Sequence of chain 1.L:
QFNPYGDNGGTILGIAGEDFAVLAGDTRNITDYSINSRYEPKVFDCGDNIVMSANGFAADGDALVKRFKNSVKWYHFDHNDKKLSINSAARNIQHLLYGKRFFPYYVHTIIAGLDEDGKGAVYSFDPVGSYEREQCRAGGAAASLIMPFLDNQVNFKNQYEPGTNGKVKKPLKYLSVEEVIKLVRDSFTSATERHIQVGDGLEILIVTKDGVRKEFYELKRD

The protein below binds the small molecule below.
Small molecule (SMILES): CC(C)CCCCCCCCCC(=O)N[C@H](C(=O)N[C@H]1C[C@@H](O)CCNC(=O)CC[C@H](C)NC1=O)[C@@H](C)O

Binding-site contacts:
Ligand atom C10 contacts residue TYR106 of chain 1.L at 4.1 Å (hydrophobic).
Ligand atom C5 contacts residue PRO127 of chain 1.L at 4.0 Å (hydrophobic).
Ligand atom C3 contacts residue PRO127 of chain 1.L at 3.8 Å (hydrophobic).
Ligand atom C24 contacts residue THR1 of chain 1.K at 3.5 Å.
Ligand atom C29 contacts residue GLY47 of chain 1.K at 3.8 Å.
Ligand atom C34 contacts residue ASP126 of chain 1.L at 3.7 Å.
Ligand atom C27 contacts residue THR1 of chain 1.K at 1.4 Å.
Ligand atom C8 contacts residue TYR106 of chain 1.L at 3.8 Å (hydrophobic).
Ligand atom C17 contacts residue GLY47 of chain 1.K at 3.4 Å.
Ligand atom C7 contacts residue TYR106 of chain 1.L at 3.2 Å (hydrophobic).
Ligand atom C18 contacts residue GLY47 of chain 1.K at 3.9 Å.
Ligand atom C29 contacts residue LYS33 of chain 1.K at 3.7 Å.
Ligand atom C19 contacts residue GLY47 of chain 1.K at 3.4 Å.
Ligand atom C40 contacts residue TYR5 of chain 1.L at 4.0 Å (hydrophobic).
Ligand atom C29 contacts residue THR1 of chain 1.K at 2.8 Å.
Ligand atom C31 contacts residue GLY47 of chain 1.K at 3.4 Å.
Ligand atom O32 contacts residue ALA20 of chain 1.K at 3.8 Å.
Ligand atom N30 contacts residue THR1 of chain 1.K at 3.5 Å (h-bond).
Ligand atom C19 contacts residue GLY48 of chain 1.K at 4.2 Å.
Ligand atom O33 contacts residue GLY48 of chain 1.K at 4.0 Å.
Ligand atom O32 contacts residue THR21 of chain 1.K at 4.1 Å.
Ligand atom N30 contacts residue GLY47 of chain 1.K at 2.8 Å (h-bond).
Ligand atom C29 contacts residue MET45 of chain 1.K at 4.1 Å (hydrophobic).
Ligand atom N16 contacts residue THR21 of chain 1.K at 3.7 Å.
Ligand atom N13 contacts residue ASP126 of chain 1.L at 3.2 Å (salt-bridge).
Ligand atom O25 contacts residue GLY47 of chain 1.K at 3.4 Å (h-bond).
Ligand atom C21 contacts residue GLY47 of chain 1.K at 3.9 Å.
Ligand atom O35 contacts residue ASP126 of chain 1.L at 2.3 Å (salt-bridge).
Ligand atom O35 contacts residue SER130 of chain 1.L at 3.6 Å.
Ligand atom C1 contacts residue ASP126 of chain 1.L at 3.5 Å.
Ligand atom O35 contacts residue ALA49 of chain 1.K at 4.0 Å.
Ligand atom C11 contacts residue TYR5 of chain 1.L at 3.9 Å (hydrophobic).
Ligand atom C12 contacts residue ASP126 of chain 1.L at 3.9 Å.
Ligand atom C9 contacts residue TYR5 of chain 1.L at 4.0 Å (hydrophobic).
Ligand atom C28 contacts residue GLY47 of chain 1.K at 3.8 Å.
Ligand atom O25 contacts residue THR1 of chain 1.K at 3.9 Å.
Ligand atom O33 contacts residue ALA49 of chain 1.K at 3.3 Å (h-bond).
Ligand atom C28 contacts residue THR1 of chain 1.K at 2.3 Å.
Ligand atom C26 contacts residue THR1 of chain 1.K at 2.2 Å.
Ligand atom C9 contacts residue TYR106 of chain 1.L at 3.1 Å (hydrophobic).

Sequence of chain 1.K:
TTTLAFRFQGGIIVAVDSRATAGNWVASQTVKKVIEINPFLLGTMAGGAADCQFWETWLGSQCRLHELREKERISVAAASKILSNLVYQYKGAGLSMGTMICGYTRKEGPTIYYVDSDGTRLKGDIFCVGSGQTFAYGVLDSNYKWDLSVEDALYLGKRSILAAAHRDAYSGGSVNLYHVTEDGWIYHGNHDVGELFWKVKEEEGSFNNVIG